A protein and the small-molecule ligand that binds it are described below.
Small molecule (SMILES): Cn1cnc(N)c2ncnc1-2

Binding-site contacts:
Ligand atom N3 contacts residue PHE8 of chain 1.D at 4.2 Å.
Ligand atom C6 contacts residue TRP48 of chain 1.D at 3.4 Å (hydrophobic).
Ligand atom C5 contacts residue GLU40 of chain 1.D at 4.0 Å.
Ligand atom C2 contacts residue TRP48 of chain 1.D at 3.5 Å (hydrophobic).
Ligand atom C6 contacts residue TYR18 of chain 1.D at 4.0 Å (hydrophobic).
Ligand atom C8 contacts residue TRP48 of chain 1.D at 3.9 Å (hydrophobic).
Ligand atom N1 contacts residue TYR15 of chain 1.D at 4.3 Å.
Ligand atom N6 contacts residue TRP23 of chain 1.D at 4.1 Å.
Ligand atom C3A contacts residue TYR15 of chain 1.D at 3.1 Å (hydrophobic).
Ligand atom N6 contacts residue GLU40 of chain 1.D at 2.8 Å (salt-bridge).
Ligand atom C5 contacts residue TRP48 of chain 1.D at 3.4 Å (hydrophobic).
Ligand atom C8 contacts residue HIS43 of chain 1.D at 3.9 Å.
Ligand atom C2 contacts residue TYR18 of chain 1.D at 4.5 Å (hydrophobic).
Ligand atom C8 contacts residue SER166 of chain 1.D at 3.8 Å.
Ligand atom C6 contacts residue GLU40 of chain 1.D at 3.8 Å.
Ligand atom N9 contacts residue SER166 of chain 1.D at 4.3 Å.
Ligand atom N7 contacts residue TRP48 of chain 1.D at 3.6 Å.
Ligand atom N1 contacts residue TYR18 of chain 1.D at 3.6 Å.
Ligand atom C6 contacts residue TRP23 of chain 1.D at 3.9 Å (hydrophobic).
Ligand atom N6 contacts residue TYR18 of chain 1.D at 3.1 Å (h-bond).
Ligand atom C2 contacts residue TYR15 of chain 1.D at 3.4 Å (hydrophobic).
Ligand atom C3A contacts residue TRP48 of chain 1.D at 4.4 Å (hydrophobic).
Ligand atom N6 contacts residue TRP48 of chain 1.D at 3.2 Å.
Ligand atom N7 contacts residue GLU40 of chain 1.D at 3.0 Å (salt-bridge).
Ligand atom C2 contacts residue TRP23 of chain 1.D at 3.9 Å (hydrophobic).
Ligand atom C2 contacts residue PHE8 of chain 1.D at 3.6 Å (hydrophobic).
Ligand atom N6 contacts residue ALA170 of chain 1.D at 3.7 Å.
Ligand atom C5 contacts residue SER166 of chain 1.D at 4.5 Å.
Ligand atom N1 contacts residue PHE8 of chain 1.D at 4.4 Å.
Ligand atom C3A contacts residue PHE8 of chain 1.D at 3.7 Å (hydrophobic).
Ligand atom N7 contacts residue SER166 of chain 1.D at 3.7 Å.
Ligand atom N9 contacts residue TRP48 of chain 1.D at 3.6 Å.
Ligand atom C4 contacts residue TRP48 of chain 1.D at 3.5 Å (hydrophobic).
Ligand atom N3 contacts residue TRP48 of chain 1.D at 3.8 Å.
Ligand atom C8 contacts residue GLU40 of chain 1.D at 3.7 Å.
Ligand atom N9 contacts residue HIS43 of chain 1.D at 4.3 Å.
Ligand atom N1 contacts residue TRP48 of chain 1.D at 3.4 Å.
Ligand atom N3 contacts residue TYR15 of chain 1.D at 3.5 Å (h-bond).
Ligand atom N1 contacts residue TRP23 of chain 1.D at 3.3 Å (h-bond).

Sequence of chain 1.D:
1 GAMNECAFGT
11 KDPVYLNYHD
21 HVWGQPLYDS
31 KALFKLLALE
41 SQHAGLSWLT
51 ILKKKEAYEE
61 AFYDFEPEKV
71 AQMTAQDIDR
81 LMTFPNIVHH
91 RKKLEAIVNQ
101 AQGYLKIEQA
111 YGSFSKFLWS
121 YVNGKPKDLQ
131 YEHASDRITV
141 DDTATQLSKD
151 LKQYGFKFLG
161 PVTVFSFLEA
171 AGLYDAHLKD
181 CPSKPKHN